Sequence of chain 1.A:
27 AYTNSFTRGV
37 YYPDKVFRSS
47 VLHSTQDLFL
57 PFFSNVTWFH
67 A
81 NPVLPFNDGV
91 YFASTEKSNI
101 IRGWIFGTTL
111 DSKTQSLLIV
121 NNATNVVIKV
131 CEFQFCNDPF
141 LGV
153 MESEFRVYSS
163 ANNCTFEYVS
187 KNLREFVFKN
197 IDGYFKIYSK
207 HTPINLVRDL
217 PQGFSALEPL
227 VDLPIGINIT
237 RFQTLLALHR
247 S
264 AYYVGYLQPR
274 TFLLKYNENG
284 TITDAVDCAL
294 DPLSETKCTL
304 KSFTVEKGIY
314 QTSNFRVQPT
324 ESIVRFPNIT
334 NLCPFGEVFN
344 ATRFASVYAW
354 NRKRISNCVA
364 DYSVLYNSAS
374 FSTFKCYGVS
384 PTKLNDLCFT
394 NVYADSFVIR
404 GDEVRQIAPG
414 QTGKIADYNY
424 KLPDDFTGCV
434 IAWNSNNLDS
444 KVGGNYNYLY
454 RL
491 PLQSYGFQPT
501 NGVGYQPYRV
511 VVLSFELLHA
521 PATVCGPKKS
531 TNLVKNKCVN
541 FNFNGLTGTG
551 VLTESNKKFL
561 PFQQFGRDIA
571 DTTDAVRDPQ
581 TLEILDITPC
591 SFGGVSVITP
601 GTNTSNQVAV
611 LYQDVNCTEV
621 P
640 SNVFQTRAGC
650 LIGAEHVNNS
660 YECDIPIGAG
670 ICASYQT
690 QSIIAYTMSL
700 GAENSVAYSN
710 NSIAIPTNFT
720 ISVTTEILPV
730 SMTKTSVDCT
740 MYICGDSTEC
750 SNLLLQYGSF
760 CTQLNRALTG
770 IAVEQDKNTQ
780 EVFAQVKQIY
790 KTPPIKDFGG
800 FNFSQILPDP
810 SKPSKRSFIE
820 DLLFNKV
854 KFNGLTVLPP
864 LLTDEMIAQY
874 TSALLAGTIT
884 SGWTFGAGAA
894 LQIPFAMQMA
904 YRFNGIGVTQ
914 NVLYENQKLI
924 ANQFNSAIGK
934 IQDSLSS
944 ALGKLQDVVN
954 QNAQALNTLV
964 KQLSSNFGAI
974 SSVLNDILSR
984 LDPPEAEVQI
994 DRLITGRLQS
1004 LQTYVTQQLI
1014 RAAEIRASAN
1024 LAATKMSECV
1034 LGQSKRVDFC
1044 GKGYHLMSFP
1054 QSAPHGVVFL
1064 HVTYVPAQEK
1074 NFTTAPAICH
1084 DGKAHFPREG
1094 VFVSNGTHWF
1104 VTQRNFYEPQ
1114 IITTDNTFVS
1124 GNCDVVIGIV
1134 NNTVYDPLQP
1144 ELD

This protein binds this small molecule.
Small molecule (SMILES): CC(=O)N[C@H]1[C@H](O[C@H]2[C@H](O)[C@@H](NC(C)=O)CO[C@@H]2CO)O[C@H](CO)[C@@H](O)[C@@H]1O

Binding-site contacts:
Ligand atom C4 contacts residue ASN331 of chain 1.A at 4.3 Å.
Ligand atom C3 contacts residue ASN331 of chain 1.A at 3.7 Å.
Ligand atom C5 contacts residue ASN331 of chain 1.A at 3.7 Å.
Ligand atom C1 contacts residue GLN580 of chain 1.A at 4.4 Å.
Ligand atom C8 contacts residue GLN580 of chain 1.A at 3.0 Å.
Ligand atom O7 contacts residue ASN331 of chain 1.A at 4.4 Å.
Ligand atom N2 contacts residue ASN331 of chain 1.A at 2.7 Å (h-bond).
Ligand atom C8 contacts residue ASN331 of chain 1.A at 4.0 Å.
Ligand atom O5 contacts residue ASN331 of chain 1.A at 2.5 Å (h-bond).
Ligand atom C8 contacts residue LEU582 of chain 1.A at 3.8 Å (hydrophobic).
Ligand atom C1 contacts residue ASN331 of chain 1.A at 1.5 Å.
Ligand atom C7 contacts residue ASN331 of chain 1.A at 3.8 Å.
Ligand atom N2 contacts residue GLN580 of chain 1.A at 3.0 Å (h-bond).
Ligand atom C7 contacts residue GLN580 of chain 1.A at 3.5 Å.
Ligand atom C2 contacts residue GLN580 of chain 1.A at 4.1 Å.
Ligand atom C2 contacts residue ASN331 of chain 1.A at 2.4 Å.